Sequence of chain 1.C:
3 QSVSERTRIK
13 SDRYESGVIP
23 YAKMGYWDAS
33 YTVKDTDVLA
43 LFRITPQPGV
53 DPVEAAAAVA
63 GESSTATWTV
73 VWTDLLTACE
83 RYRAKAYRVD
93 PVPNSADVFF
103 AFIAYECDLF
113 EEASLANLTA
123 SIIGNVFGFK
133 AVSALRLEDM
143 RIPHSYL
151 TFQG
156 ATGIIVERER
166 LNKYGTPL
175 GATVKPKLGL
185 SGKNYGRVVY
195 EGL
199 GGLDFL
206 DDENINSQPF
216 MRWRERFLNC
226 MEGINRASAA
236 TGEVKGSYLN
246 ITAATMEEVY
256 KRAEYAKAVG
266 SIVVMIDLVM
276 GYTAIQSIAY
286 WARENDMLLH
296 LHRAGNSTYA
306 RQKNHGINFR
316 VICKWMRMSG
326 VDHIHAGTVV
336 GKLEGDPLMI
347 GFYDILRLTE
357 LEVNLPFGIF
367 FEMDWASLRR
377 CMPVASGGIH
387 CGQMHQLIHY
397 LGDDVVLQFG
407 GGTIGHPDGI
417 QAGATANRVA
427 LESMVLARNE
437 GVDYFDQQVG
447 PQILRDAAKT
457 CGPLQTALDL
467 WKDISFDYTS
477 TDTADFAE

Sequence of chain 2.C:
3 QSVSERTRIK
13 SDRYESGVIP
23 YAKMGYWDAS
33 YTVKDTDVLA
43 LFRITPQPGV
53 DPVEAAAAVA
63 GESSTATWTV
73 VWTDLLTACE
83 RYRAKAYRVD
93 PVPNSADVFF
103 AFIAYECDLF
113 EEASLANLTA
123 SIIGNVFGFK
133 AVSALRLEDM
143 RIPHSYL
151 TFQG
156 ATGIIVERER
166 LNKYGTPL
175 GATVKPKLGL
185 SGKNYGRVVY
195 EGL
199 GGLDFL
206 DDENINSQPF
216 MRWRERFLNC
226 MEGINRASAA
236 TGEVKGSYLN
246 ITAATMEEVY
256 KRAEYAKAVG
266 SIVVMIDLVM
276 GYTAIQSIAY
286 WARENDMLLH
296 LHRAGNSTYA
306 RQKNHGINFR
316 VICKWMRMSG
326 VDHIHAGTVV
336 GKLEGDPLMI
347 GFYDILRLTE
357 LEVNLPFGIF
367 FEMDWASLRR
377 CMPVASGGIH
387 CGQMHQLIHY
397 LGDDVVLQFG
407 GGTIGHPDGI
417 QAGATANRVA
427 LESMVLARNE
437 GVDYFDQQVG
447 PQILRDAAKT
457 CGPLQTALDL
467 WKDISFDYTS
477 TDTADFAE

A protein and the small-molecule ligand that binds it are described below.
Small molecule (SMILES): O=C(O)[C@@](O)(COP(=O)(O)O)[C@H](O)[C@H](O)COP(=O)(O)O

Binding-site contacts:
Ligand atom O1P contacts residue GLY384 of chain 1.C at 2.9 Å (h-bond).
Ligand atom O3 contacts residue GLU208 of chain 1.C at 2.7 Å (salt-bridge).
Ligand atom O2 contacts residue KCX205 of chain 1.C at 3.4 Å (h-bond).
Ligand atom O1P contacts residue TRP70 of chain 2.C at 3.3 Å.
Ligand atom O6P contacts residue SER382 of chain 1.C at 3.2 Å (h-bond).
Ligand atom O4 contacts residue GLY383 of chain 1.C at 3.2 Å.
Ligand atom O3P contacts residue THR69 of chain 2.C at 2.4 Å (h-bond).
Ligand atom O7 contacts residue LYS337 of chain 1.C at 2.7 Å (salt-bridge).
Ligand atom O3 contacts residue KCX205 of chain 1.C at 2.6 Å (h-bond).
Ligand atom O2 contacts residue MG1 of chain 1.M at 2.4 Å.
Ligand atom O1P contacts residue GLY383 of chain 1.C at 3.5 Å.
Ligand atom C contacts residue ASN127 of chain 2.C at 3.5 Å.
Ligand atom O3 contacts residue MG1 of chain 1.M at 2.2 Å.
Ligand atom O3P contacts residue GLY407 of chain 1.C at 2.8 Å (h-bond).
Ligand atom O2 contacts residue LYS179 of chain 1.C at 2.8 Å (salt-bridge).
Ligand atom C3 contacts residue KCX205 of chain 1.C at 3.1 Å.
Ligand atom C2 contacts residue MG1 of chain 1.M at 3.0 Å.
Ligand atom O5 contacts residue LEU338 of chain 1.C at 3.2 Å.
Ligand atom O4 contacts residue SER382 of chain 1.C at 3.2 Å.
Ligand atom O6 contacts residue ASN127 of chain 2.C at 2.8 Å (h-bond).
Ligand atom C contacts residue MG1 of chain 1.M at 3.0 Å.
Ligand atom O5P contacts residue ARG298 of chain 1.C at 2.8 Å (salt-bridge).
Ligand atom O2P contacts residue GLY406 of chain 1.C at 2.9 Å (h-bond).
Ligand atom O4P contacts residue HIS330 of chain 1.C at 3.5 Å.
Ligand atom O6 contacts residue GLU208 of chain 1.C at 3.4 Å (salt-bridge).
Ligand atom P1 contacts residue THR69 of chain 2.C at 3.3 Å.
Ligand atom O3 contacts residue HIS297 of chain 1.C at 3.2 Å (h-bond).
Ligand atom O1 contacts residue LYS179 of chain 1.C at 3.4 Å (salt-bridge).
Ligand atom O7 contacts residue GLU64 of chain 2.C at 3.2 Å (salt-bridge).
Ligand atom O3P contacts residue LYS179 of chain 1.C at 3.2 Å.
Ligand atom O4P contacts residue ARG298 of chain 1.C at 2.9 Å (salt-bridge).
Ligand atom C3 contacts residue MG1 of chain 1.M at 3.1 Å.
Ligand atom O1P contacts residue THR69 of chain 2.C at 3.3 Å (h-bond).
Ligand atom O6 contacts residue LYS181 of chain 1.C at 2.7 Å (salt-bridge).
Ligand atom O6P contacts residue HIS330 of chain 1.C at 2.6 Å (h-bond).
Ligand atom O3 contacts residue ASN127 of chain 2.C at 3.4 Å (h-bond).
Ligand atom O6 contacts residue MG1 of chain 1.M at 2.3 Å.
Ligand atom O2 contacts residue THR177 of chain 1.C at 3.0 Å (h-bond).
Ligand atom O4 contacts residue LEU338 of chain 1.C at 3.5 Å.
Ligand atom O1P contacts residue LYS337 of chain 1.C at 2.9 Å (salt-bridge).